A small-molecule ligand and the protein it binds are described below.
Small molecule (SMILES): CC(=O)N[C@@H]1[C@@H](O)[C@H](O)[C@@H](CO)O[C@H]1O

Sequence of chain 1.A:
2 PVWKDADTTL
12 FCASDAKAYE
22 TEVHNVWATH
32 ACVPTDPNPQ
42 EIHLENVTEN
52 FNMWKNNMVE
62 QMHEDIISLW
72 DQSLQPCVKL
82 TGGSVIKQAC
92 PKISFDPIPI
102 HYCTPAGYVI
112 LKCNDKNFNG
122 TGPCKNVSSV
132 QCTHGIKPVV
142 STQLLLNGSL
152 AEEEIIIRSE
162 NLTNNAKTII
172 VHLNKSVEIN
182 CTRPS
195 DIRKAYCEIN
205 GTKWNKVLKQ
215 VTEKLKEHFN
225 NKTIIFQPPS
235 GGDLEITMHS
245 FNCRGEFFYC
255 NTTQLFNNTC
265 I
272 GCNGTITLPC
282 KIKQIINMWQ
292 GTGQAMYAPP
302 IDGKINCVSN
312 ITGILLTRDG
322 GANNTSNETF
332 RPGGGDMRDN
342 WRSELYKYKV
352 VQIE

Binding-site contacts:
Ligand atom O7 contacts residue ASN246 of chain 1.A at 4.0 Å.
Ligand atom C2 contacts residue ASN148 of chain 1.A at 2.4 Å.
Ligand atom O7 contacts residue ASN148 of chain 1.A at 4.0 Å.
Ligand atom C8 contacts residue ASN246 of chain 1.A at 3.8 Å.
Ligand atom O3 contacts residue ARG248 of chain 1.A at 3.7 Å.
Ligand atom C3 contacts residue VAL309 of chain 1.A at 3.8 Å (hydrophobic).
Ligand atom C5 contacts residue VAL309 of chain 1.A at 3.6 Å (hydrophobic).
Ligand atom C1 contacts residue ASN148 of chain 1.A at 1.4 Å.
Ligand atom O5 contacts residue ASN148 of chain 1.A at 2.3 Å (h-bond).
Ligand atom C7 contacts residue SER310 of chain 1.A at 3.4 Å.
Ligand atom N2 contacts residue SER310 of chain 1.A at 2.6 Å (h-bond).
Ligand atom O4 contacts residue ARG248 of chain 1.A at 4.0 Å.
Ligand atom C4 contacts residue ASP97 of chain 1.A at 4.0 Å.
Ligand atom C3 contacts residue ASN148 of chain 1.A at 3.8 Å.
Ligand atom C2 contacts residue SER310 of chain 1.A at 3.6 Å.
Ligand atom C8 contacts residue LEU147 of chain 1.A at 3.8 Å (hydrophobic).
Ligand atom O5 contacts residue LYS138 of chain 1.A at 4.1 Å.
Ligand atom C6 contacts residue NAG1 of chain 1.K at 3.6 Å.
Ligand atom C1 contacts residue SER310 of chain 1.A at 3.7 Å.
Ligand atom C1 contacts residue NAG1 of chain 1.K at 4.2 Å.
Ligand atom C8 contacts residue VAL140 of chain 1.A at 4.0 Å (hydrophobic).
Ligand atom C5 contacts residue NAG1 of chain 1.K at 3.8 Å.
Ligand atom C1 contacts residue VAL309 of chain 1.A at 3.8 Å (hydrophobic).
Ligand atom O6 contacts residue LYS138 of chain 1.A at 3.5 Å (salt-bridge).
Ligand atom N2 contacts residue ASN148 of chain 1.A at 2.9 Å (h-bond).
Ligand atom C7 contacts residue ASN148 of chain 1.A at 3.7 Å.
Ligand atom C8 contacts residue SER310 of chain 1.A at 3.3 Å.
Ligand atom O5 contacts residue NAG1 of chain 1.K at 3.4 Å.
Ligand atom C3 contacts residue SER310 of chain 1.A at 4.1 Å.
Ligand atom O3 contacts residue CYS308 of chain 1.A at 3.2 Å (h-bond).
Ligand atom O7 contacts residue PRO98 of chain 1.A at 4.0 Å.
Ligand atom C4 contacts residue ASN148 of chain 1.A at 4.2 Å.
Ligand atom C3 contacts residue CYS308 of chain 1.A at 4.1 Å (hydrophobic).
Ligand atom C4 contacts residue VAL309 of chain 1.A at 4.1 Å (hydrophobic).
Ligand atom O5 contacts residue VAL309 of chain 1.A at 4.1 Å.
Ligand atom O3 contacts residue ASP97 of chain 1.A at 4.0 Å.
Ligand atom O6 contacts residue NAG1 of chain 1.K at 4.1 Å.
Ligand atom O4 contacts residue VAL309 of chain 1.A at 4.2 Å.
Ligand atom O7 contacts residue VAL140 of chain 1.A at 4.2 Å.
Ligand atom C5 contacts residue ASN148 of chain 1.A at 3.6 Å.